Binding-site contacts:
Ligand atom C1' contacts residue TRP47 of chain 47.D at 4.3 Å (hydrophobic).
Ligand atom C6 contacts residue TRP47 of chain 47.D at 3.9 Å (hydrophobic).
Ligand atom N1 contacts residue TRP47 of chain 47.D at 4.3 Å.
Ligand atom O4' contacts residue TRP47 of chain 47.D at 4.1 Å.
Ligand atom N6 contacts residue TYR50 of chain 47.D at 4.2 Å.
Ligand atom N1 contacts residue THR48 of chain 47.D at 4.0 Å.
Ligand atom N6 contacts residue TRP47 of chain 47.D at 3.8 Å.
Ligand atom O4' contacts residue LYS143 of chain 47.D at 4.1 Å.
Ligand atom C6 contacts residue THR48 of chain 47.D at 4.2 Å.
Ligand atom OP2 contacts residue VAL178 of chain 47.E at 4.5 Å.
Ligand atom N3 contacts residue TRP47 of chain 47.D at 4.1 Å.
Ligand atom C5' contacts residue VAL178 of chain 47.E at 4.5 Å (hydrophobic).
Ligand atom C5 contacts residue TRP47 of chain 47.D at 3.8 Å (hydrophobic).
Ligand atom C4 contacts residue TRP47 of chain 47.D at 3.9 Å (hydrophobic).
Ligand atom OP2 contacts residue GLY49 of chain 47.E at 4.2 Å.
Ligand atom N7 contacts residue TRP47 of chain 47.D at 3.7 Å.
Ligand atom N6 contacts residue THR48 of chain 47.D at 3.3 Å (h-bond).
Ligand atom N9 contacts residue TRP47 of chain 47.D at 3.9 Å.
Ligand atom C8 contacts residue TRP47 of chain 47.D at 3.8 Å (hydrophobic).
Ligand atom C2 contacts residue TRP47 of chain 47.D at 4.2 Å (hydrophobic).

Sequence of chain 47.E:
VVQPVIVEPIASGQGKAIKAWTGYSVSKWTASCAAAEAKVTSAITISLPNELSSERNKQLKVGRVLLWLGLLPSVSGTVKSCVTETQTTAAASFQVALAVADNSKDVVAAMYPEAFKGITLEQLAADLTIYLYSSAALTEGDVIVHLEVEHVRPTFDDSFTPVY

This protein binds this small molecule.
Small molecule (SMILES): Nc1ncnc2c1ncn2[C@@H]1O[C@H](COO[C@@H]2C[C@@H](CO[P](=O)(O)O[C@H]3[C@@H](O)[C@H](n4cnc5c(N)ncnc54)O[C@@H]3COP(=O)=O)O[C@H]2n2ccc(=O)[nH]c2=O)[C@@H](OOP(O)OC[C@H]2O[C@@H](n3ccc(=O)[nH]c3=O)[C@H](O)[C@@H]2O)[C@H]1O.Op1oo1

Sequence of chain 47.D:
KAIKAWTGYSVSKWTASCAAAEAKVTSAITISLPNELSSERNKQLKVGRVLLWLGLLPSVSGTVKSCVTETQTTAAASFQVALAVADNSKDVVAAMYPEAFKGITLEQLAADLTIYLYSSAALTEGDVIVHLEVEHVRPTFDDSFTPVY